Sequence of chain 1.D:
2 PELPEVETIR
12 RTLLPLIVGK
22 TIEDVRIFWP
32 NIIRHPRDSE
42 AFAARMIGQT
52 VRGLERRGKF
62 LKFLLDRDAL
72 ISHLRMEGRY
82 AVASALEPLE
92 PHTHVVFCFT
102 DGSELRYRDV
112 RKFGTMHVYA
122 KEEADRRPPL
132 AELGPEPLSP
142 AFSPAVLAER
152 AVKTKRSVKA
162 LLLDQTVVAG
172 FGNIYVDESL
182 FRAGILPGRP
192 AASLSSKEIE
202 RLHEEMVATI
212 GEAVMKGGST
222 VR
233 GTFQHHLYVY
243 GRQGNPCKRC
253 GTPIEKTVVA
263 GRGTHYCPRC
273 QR

The protein below binds the small molecule below.
Small molecule (SMILES): Cc1cn([C@H]2C[C@H](O[P](=O)(O)OC[C@H]3O[C@@H](n4cnc5c(N)ncnc54)C[C@@H]3O[P](=O)(O)OC[C@H]3O[C@@H](n4ccc(N)nc4=O)C[C@@H]3O)[C@@H](CO[P](=O)(O)O[C@H]3C[C@H](n4ccc(N)nc4=O)O[C@@H]3CO[P](=O)(O)O[C@H]3C[C@H](n4cc(C)c(=O)[nH]c4=O)O[C@@H]3CO[P](=O)(O)O[C@H]3C[C@H](n4cnc5c(=O)nc(N)[nH]c54)O[C@@H]3COP(=O)(O)O)O2)c(=O)[nH]c1=O

Binding-site contacts:
Ligand atom OP1 contacts residue GLN166 of chain 1.D at 4.0 Å.
Ligand atom P contacts residue GLU3 of chain 1.D at 3.9 Å.
Ligand atom O6 contacts residue PHE114 of chain 1.D at 4.0 Å.
Ligand atom C2 contacts residue PHE114 of chain 1.D at 3.8 Å (hydrophobic).
Ligand atom P contacts residue ASN174 of chain 1.D at 4.0 Å.
Ligand atom O4' contacts residue ARG76 of chain 1.D at 3.6 Å.
Ligand atom OP3 contacts residue GLU3 of chain 1.D at 3.3 Å (salt-bridge).
Ligand atom O4' contacts residue ARG76 of chain 1.D at 3.3 Å (salt-bridge).
Ligand atom P contacts residue HIS74 of chain 1.D at 4.1 Å.
Ligand atom C5 contacts residue MET77 of chain 1.D at 4.1 Å (hydrophobic).
Ligand atom C5' contacts residue MET77 of chain 1.D at 3.7 Å (hydrophobic).
Ligand atom C6 contacts residue PHE114 of chain 1.D at 3.9 Å (hydrophobic).
Ligand atom OP1 contacts residue LYS60 of chain 1.D at 3.1 Å (salt-bridge).
Ligand atom O5' contacts residue LYS60 of chain 1.D at 4.1 Å.
Ligand atom C4' contacts residue ARG76 of chain 1.D at 3.8 Å.
Ligand atom OP2 contacts residue LYS60 of chain 1.D at 3.0 Å (salt-bridge).
Ligand atom N2 contacts residue PHE114 of chain 1.D at 4.0 Å.
Ligand atom OP1 contacts residue GLY173 of chain 1.D at 2.8 Å.
Ligand atom O3' contacts residue HIS74 of chain 1.D at 3.5 Å (h-bond).
Ligand atom OP1 contacts residue GLU3 of chain 1.D at 3.3 Å (salt-bridge).
Ligand atom N7 contacts residue MET77 of chain 1.D at 3.7 Å.
Ligand atom N3 contacts residue ARG76 of chain 1.D at 3.9 Å.
Ligand atom C4' contacts residue ARG76 of chain 1.D at 3.8 Å.
Ligand atom OP1 contacts residue ASN174 of chain 1.D at 3.3 Å (h-bond).
Ligand atom O4' contacts residue MET77 of chain 1.D at 4.1 Å.
Ligand atom C5' contacts residue ARG76 of chain 1.D at 3.8 Å.
Ligand atom P contacts residue LYS60 of chain 1.D at 3.6 Å.
Ligand atom C8 contacts residue MET77 of chain 1.D at 3.8 Å (hydrophobic).
Ligand atom OP2 contacts residue ARG264 of chain 1.D at 3.1 Å (salt-bridge).
Ligand atom OP1 contacts residue LYS60 of chain 1.D at 3.3 Å.
Ligand atom C3' contacts residue LYS60 of chain 1.D at 4.0 Å.
Ligand atom N2 contacts residue ARG76 of chain 1.D at 3.5 Å (salt-bridge).
Ligand atom OP1 contacts residue HIS74 of chain 1.D at 3.2 Å.
Ligand atom N1 contacts residue PHE114 of chain 1.D at 3.6 Å.
Ligand atom O5' contacts residue PRO2 of chain 1.D at 3.9 Å.
Ligand atom OP3 contacts residue ASN174 of chain 1.D at 4.1 Å.
Ligand atom C1' contacts residue ARG76 of chain 1.D at 4.0 Å.
Ligand atom OP2 contacts residue GLN166 of chain 1.D at 3.8 Å.
Ligand atom C7 contacts residue ARG264 of chain 1.D at 3.8 Å.
Ligand atom O3' contacts residue LYS60 of chain 1.D at 4.0 Å.